Binding-site contacts:
Ligand atom C3 contacts residue TRP63 of chain 1.B at 3.6 Å (hydrophobic).
Ligand atom O2 contacts residue GLU112 of chain 1.B at 2.9 Å (salt-bridge).
Ligand atom O1 contacts residue ASN13 of chain 1.B at 3.3 Å (h-bond).
Ligand atom C6 contacts residue PRO155 of chain 1.B at 3.8 Å (hydrophobic).
Ligand atom O1 contacts residue ASP15 of chain 1.B at 2.7 Å (salt-bridge).
Ligand atom C1 contacts residue LYS16 of chain 1.B at 3.6 Å.
Ligand atom O6 contacts residue TYR156 of chain 1.B at 3.1 Å (h-bond).
Ligand atom C4 contacts residue ARG67 of chain 1.B at 3.8 Å.
Ligand atom O3 contacts residue TRP63 of chain 1.B at 3.3 Å (h-bond).
Ligand atom O2 contacts residue ASP66 of chain 1.B at 2.6 Å (salt-bridge).
Ligand atom O2 contacts residue ALA64 of chain 1.B at 3.4 Å.
Ligand atom C1 contacts residue ASP15 of chain 1.B at 3.4 Å.
Ligand atom O6 contacts residue PRO155 of chain 1.B at 3.2 Å.
Ligand atom C5 contacts residue GLU154 of chain 1.B at 3.8 Å.
Ligand atom C6 contacts residue TYR156 of chain 1.B at 3.8 Å (hydrophobic).
Ligand atom C6 contacts residue GLU154 of chain 1.B at 3.1 Å.
Ligand atom C6 contacts residue TRP341 of chain 1.B at 3.6 Å (hydrophobic).
Ligand atom C3 contacts residue ARG67 of chain 1.B at 4.0 Å.
Ligand atom O3 contacts residue TRP341 of chain 1.B at 3.7 Å.
Ligand atom C4 contacts residue TRP341 of chain 1.B at 3.6 Å (hydrophobic).
Ligand atom O3 contacts residue ALA64 of chain 1.B at 3.4 Å.
Ligand atom O2 contacts residue LYS16 of chain 1.B at 2.6 Å (salt-bridge).
Ligand atom C2 contacts residue GLU112 of chain 1.B at 3.6 Å.
Ligand atom O3 contacts residue ARG67 of chain 1.B at 2.8 Å (salt-bridge).
Ligand atom C1 contacts residue TRP231 of chain 1.B at 3.7 Å (hydrophobic).
Ligand atom O2 contacts residue TRP63 of chain 1.B at 3.3 Å (h-bond).
Ligand atom O3 contacts residue ASP66 of chain 1.B at 2.7 Å (salt-bridge).
Ligand atom O3 contacts residue GLU112 of chain 1.B at 3.8 Å.
Ligand atom C3 contacts residue ASP66 of chain 1.B at 3.7 Å.
Ligand atom O1 contacts residue LYS16 of chain 1.B at 3.1 Å (salt-bridge).
Ligand atom O4 contacts residue ARG345 of chain 1.B at 3.9 Å.
Ligand atom O6 contacts residue GLU154 of chain 1.B at 2.4 Å (salt-bridge).
Ligand atom O4 contacts residue ARG67 of chain 1.B at 2.7 Å (salt-bridge).
Ligand atom C2 contacts residue LYS16 of chain 1.B at 3.7 Å.
Ligand atom O6 contacts residue PHE157 of chain 1.B at 3.8 Å.
Ligand atom O5 contacts residue TYR156 of chain 1.B at 3.2 Å.
Ligand atom C1 contacts residue TYR156 of chain 1.B at 3.5 Å (hydrophobic).
Ligand atom C2 contacts residue ASP66 of chain 1.B at 3.4 Å.
Ligand atom O4 contacts residue TRP341 of chain 1.B at 3.8 Å.
Ligand atom C2 contacts residue TRP231 of chain 1.B at 3.8 Å (hydrophobic).

This small molecule binds to this protein.
Small molecule (SMILES): OC[C@H]1O[C@H](O[C@H]2[C@H](O)[C@@H](O)[C@@H](O)O[C@@H]2CO)[C@H](O)[C@@H](O)[C@@H]1O

Sequence of chain 1.B:
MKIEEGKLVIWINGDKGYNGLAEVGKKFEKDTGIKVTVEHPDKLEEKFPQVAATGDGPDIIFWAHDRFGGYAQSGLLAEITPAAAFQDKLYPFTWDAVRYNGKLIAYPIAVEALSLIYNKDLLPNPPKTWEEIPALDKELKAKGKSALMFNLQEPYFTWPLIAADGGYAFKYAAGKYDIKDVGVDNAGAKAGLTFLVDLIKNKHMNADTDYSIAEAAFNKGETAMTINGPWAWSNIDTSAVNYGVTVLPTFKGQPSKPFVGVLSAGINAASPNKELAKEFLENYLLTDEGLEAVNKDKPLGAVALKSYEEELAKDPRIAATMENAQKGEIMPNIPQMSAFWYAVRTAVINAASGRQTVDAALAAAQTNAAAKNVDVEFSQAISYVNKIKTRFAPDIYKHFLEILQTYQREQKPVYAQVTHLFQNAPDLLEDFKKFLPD